Sequence of chain 1.A:
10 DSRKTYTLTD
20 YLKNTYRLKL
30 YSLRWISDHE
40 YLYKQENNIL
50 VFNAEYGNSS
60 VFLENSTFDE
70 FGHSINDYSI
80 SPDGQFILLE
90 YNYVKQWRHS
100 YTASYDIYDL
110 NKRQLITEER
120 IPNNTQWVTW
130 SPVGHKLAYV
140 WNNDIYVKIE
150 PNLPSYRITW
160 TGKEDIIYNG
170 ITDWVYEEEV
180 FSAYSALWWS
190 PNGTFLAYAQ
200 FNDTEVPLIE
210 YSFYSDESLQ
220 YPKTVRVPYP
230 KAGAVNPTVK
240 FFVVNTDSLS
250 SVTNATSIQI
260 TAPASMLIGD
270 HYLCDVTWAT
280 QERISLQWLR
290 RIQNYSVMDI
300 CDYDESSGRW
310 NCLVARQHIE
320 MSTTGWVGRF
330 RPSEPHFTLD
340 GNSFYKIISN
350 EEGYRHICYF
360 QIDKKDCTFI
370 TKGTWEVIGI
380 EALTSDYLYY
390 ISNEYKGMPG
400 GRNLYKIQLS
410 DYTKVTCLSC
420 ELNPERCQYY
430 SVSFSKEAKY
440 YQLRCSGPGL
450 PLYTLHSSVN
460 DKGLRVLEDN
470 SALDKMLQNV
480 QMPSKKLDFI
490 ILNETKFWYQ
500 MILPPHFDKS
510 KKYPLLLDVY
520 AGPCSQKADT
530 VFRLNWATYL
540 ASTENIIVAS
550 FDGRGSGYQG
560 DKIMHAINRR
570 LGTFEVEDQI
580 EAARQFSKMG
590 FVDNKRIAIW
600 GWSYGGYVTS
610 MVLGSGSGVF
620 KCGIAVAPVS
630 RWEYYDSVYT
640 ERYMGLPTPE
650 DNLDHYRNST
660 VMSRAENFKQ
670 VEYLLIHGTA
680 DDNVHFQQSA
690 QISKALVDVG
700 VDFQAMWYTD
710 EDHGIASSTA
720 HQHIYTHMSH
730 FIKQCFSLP

A small-molecule ligand and the protein it binds are described below.
Small molecule (SMILES): CC(=O)N[C@@H]1[C@@H](O)[C@H](O)[C@@H](CO)O[C@H]1O

Binding-site contacts:
Ligand atom C2 contacts residue ASN47 of chain 1.A at 4.2 Å.
Ligand atom N2 contacts residue GLU45 of chain 1.A at 4.2 Å.
Ligand atom C8 contacts residue ASN64 of chain 1.A at 3.2 Å.
Ligand atom N2 contacts residue ASN64 of chain 1.A at 2.9 Å (h-bond).
Ligand atom C7 contacts residue ASN64 of chain 1.A at 2.8 Å.
Ligand atom C4 contacts residue ASN47 of chain 1.A at 3.9 Å.
Ligand atom O5 contacts residue ASN64 of chain 1.A at 2.4 Å (h-bond).
Ligand atom O4 contacts residue GLU45 of chain 1.A at 3.6 Å (salt-bridge).
Ligand atom C7 contacts residue GLU45 of chain 1.A at 4.1 Å.
Ligand atom C1 contacts residue ASN64 of chain 1.A at 1.4 Å.
Ligand atom O7 contacts residue ASN64 of chain 1.A at 3.1 Å (h-bond).
Ligand atom C2 contacts residue ASN64 of chain 1.A at 2.4 Å.
Ligand atom C5 contacts residue ASN47 of chain 1.A at 3.7 Å.
Ligand atom C6 contacts residue ASN47 of chain 1.A at 3.8 Å.
Ligand atom O6 contacts residue ASN47 of chain 1.A at 4.1 Å.
Ligand atom C1 contacts residue ASN47 of chain 1.A at 3.7 Å.
Ligand atom C3 contacts residue GLU45 of chain 1.A at 4.0 Å.
Ligand atom C4 contacts residue ASN64 of chain 1.A at 4.0 Å.
Ligand atom C5 contacts residue ASN64 of chain 1.A at 3.7 Å.
Ligand atom O5 contacts residue ASN47 of chain 1.A at 2.9 Å (h-bond).
Ligand atom O7 contacts residue GLU45 of chain 1.A at 3.5 Å (salt-bridge).
Ligand atom O7 contacts residue ASN46 of chain 1.A at 3.4 Å (h-bond).
Ligand atom O3 contacts residue GLU45 of chain 1.A at 3.1 Å (salt-bridge).
Ligand atom C4 contacts residue GLU45 of chain 1.A at 4.0 Å.
Ligand atom O6 contacts residue GLU45 of chain 1.A at 4.5 Å.
Ligand atom O5 contacts residue GLU45 of chain 1.A at 4.1 Å.
Ligand atom C2 contacts residue GLU45 of chain 1.A at 3.6 Å.
Ligand atom C1 contacts residue GLU45 of chain 1.A at 3.7 Å.
Ligand atom C3 contacts residue ASN64 of chain 1.A at 3.7 Å.